Binding-site contacts:
Ligand atom O17 contacts residue MET156 of chain 1.C at 3.2 Å (h-bond).
Ligand atom N22 contacts residue ASP216 of chain 1.C at 3.3 Å.
Ligand atom O17 contacts residue ILE82 of chain 1.C at 3.9 Å.
Ligand atom C12 contacts residue MET156 of chain 1.C at 3.6 Å (hydrophobic).
Ligand atom C8 contacts residue ALA215 of chain 1.C at 3.8 Å (hydrophobic).
Ligand atom C5 contacts residue ASN203 of chain 1.C at 3.9 Å.
Ligand atom C12 contacts residue ALA103 of chain 1.C at 3.3 Å (hydrophobic).
Ligand atom C7 contacts residue ALA103 of chain 1.C at 4.0 Å (hydrophobic).
Ligand atom O17 contacts residue TYR155 of chain 1.C at 3.1 Å.
Ligand atom N11 contacts residue TYR155 of chain 1.C at 3.7 Å.
Ligand atom C9 contacts residue MET153 of chain 1.C at 4.0 Å (hydrophobic).
Ligand atom CL18 contacts residue ILE82 of chain 1.C at 3.2 Å.
Ligand atom C10 contacts residue MET156 of chain 1.C at 3.8 Å (hydrophobic).
Ligand atom C5 contacts residue ASP202 of chain 1.C at 3.8 Å.
Ligand atom C14 contacts residue VAL90 of chain 1.C at 3.6 Å (hydrophobic).
Ligand atom N11 contacts residue ALA103 of chain 1.C at 3.7 Å.
Ligand atom O21 contacts residue LYS105 of chain 1.C at 3.6 Å.
Ligand atom C16 contacts residue ALA215 of chain 1.C at 3.5 Å (hydrophobic).
Ligand atom C12 contacts residue GLU154 of chain 1.C at 3.8 Å.
Ligand atom C7 contacts residue LEU205 of chain 1.C at 3.6 Å (hydrophobic).
Ligand atom C14 contacts residue LEU205 of chain 1.C at 3.9 Å (hydrophobic).
Ligand atom N22 contacts residue ASN203 of chain 1.C at 3.1 Å (h-bond).
Ligand atom C8 contacts residue LEU205 of chain 1.C at 3.5 Å (hydrophobic).
Ligand atom N11 contacts residue GLU154 of chain 1.C at 2.7 Å (salt-bridge).
Ligand atom O21 contacts residue VAL90 of chain 1.C at 3.7 Å.
Ligand atom N11 contacts residue MET156 of chain 1.C at 3.4 Å (h-bond).
Ligand atom C9 contacts residue VAL137 of chain 1.C at 3.8 Å (hydrophobic).
Ligand atom C9 contacts residue ALA215 of chain 1.C at 3.5 Å (hydrophobic).
Ligand atom CL18 contacts residue VAL90 of chain 1.C at 3.6 Å.
Ligand atom C13 contacts residue VAL90 of chain 1.C at 3.9 Å (hydrophobic).
Ligand atom C10 contacts residue GLU154 of chain 1.C at 3.2 Å.
Ligand atom C13 contacts residue LEU205 of chain 1.C at 3.9 Å (hydrophobic).
Ligand atom C13 contacts residue ILE82 of chain 1.C at 3.5 Å (hydrophobic).
Ligand atom O17 contacts residue ALA103 of chain 1.C at 2.9 Å.
Ligand atom C6 contacts residue ASP202 of chain 1.C at 3.8 Å.
Ligand atom C10 contacts residue VAL137 of chain 1.C at 3.4 Å (hydrophobic).
Ligand atom C3 contacts residue GLY85 of chain 1.C at 3.7 Å.
Ligand atom C20 contacts residue VAL90 of chain 1.C at 3.9 Å (hydrophobic).
Ligand atom C15 contacts residue LEU205 of chain 1.C at 3.8 Å (hydrophobic).
Ligand atom C16 contacts residue LEU205 of chain 1.C at 3.5 Å (hydrophobic).

A protein and the small-molecule ligand that binds it are described below.
Small molecule (SMILES): NC1CCC(C(=O)Nc2cc3cc[nH]c(=O)c3cc2Cl)CC1

Sequence of chain 1.C:
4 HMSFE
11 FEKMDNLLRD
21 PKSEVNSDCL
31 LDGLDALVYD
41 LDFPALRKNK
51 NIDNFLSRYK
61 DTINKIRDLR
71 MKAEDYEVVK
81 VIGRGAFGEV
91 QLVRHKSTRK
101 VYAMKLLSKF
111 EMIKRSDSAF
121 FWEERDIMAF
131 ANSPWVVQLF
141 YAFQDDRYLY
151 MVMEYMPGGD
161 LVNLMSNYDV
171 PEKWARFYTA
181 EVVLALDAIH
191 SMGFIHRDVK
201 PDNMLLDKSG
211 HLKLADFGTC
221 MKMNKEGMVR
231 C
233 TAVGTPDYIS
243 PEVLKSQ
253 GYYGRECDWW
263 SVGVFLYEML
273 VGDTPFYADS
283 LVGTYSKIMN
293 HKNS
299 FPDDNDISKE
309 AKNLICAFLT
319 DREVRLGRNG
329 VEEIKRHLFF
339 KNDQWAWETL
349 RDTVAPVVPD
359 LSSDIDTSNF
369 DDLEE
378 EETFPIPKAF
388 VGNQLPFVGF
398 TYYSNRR